Sequence of chain 1.A:
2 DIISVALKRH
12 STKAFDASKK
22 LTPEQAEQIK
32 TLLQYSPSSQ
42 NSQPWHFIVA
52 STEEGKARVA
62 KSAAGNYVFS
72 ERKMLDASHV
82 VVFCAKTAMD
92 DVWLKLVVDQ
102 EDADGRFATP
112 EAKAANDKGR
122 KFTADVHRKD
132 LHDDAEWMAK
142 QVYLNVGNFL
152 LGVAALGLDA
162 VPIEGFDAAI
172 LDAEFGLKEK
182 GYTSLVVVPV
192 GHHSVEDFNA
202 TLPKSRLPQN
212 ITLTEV

Sequence of chain 1.B:
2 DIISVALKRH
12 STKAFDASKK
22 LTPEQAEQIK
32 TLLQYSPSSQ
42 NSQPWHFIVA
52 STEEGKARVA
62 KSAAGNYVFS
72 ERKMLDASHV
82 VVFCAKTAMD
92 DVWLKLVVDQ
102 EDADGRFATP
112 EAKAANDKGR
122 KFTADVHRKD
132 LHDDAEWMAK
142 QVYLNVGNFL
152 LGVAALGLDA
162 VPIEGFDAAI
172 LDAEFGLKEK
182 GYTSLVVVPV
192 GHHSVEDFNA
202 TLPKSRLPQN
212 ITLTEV

This protein binds this small molecule.
Small molecule (SMILES): O=C(O)c1cccnc1

Binding-site contacts:
Ligand atom C4 contacts residue GLU165 of chain 1.A at 4.2 Å.
Ligand atom N contacts residue GLN41 of chain 1.B at 3.9 Å.
Ligand atom N contacts residue FMN1 of chain 1.C at 3.6 Å.
Ligand atom O1 contacts residue FMN1 of chain 1.C at 3.5 Å (h-bond).
Ligand atom C3 contacts residue FMN1 of chain 1.C at 3.4 Å.
Ligand atom C1 contacts residue FMN1 of chain 1.C at 3.6 Å.
Ligand atom C3 contacts residue SER40 of chain 1.B at 3.2 Å.
Ligand atom C4 contacts residue GLN41 of chain 1.B at 4.3 Å.
Ligand atom O1 contacts residue GLN41 of chain 1.B at 4.0 Å.
Ligand atom C5 contacts residue FMN1 of chain 1.C at 3.8 Å.
Ligand atom C4 contacts residue SER40 of chain 1.B at 3.4 Å.
Ligand atom C5 contacts residue GLN41 of chain 1.B at 4.3 Å.
Ligand atom C2 contacts residue GLN41 of chain 1.B at 3.5 Å.
Ligand atom C5 contacts residue THR124 of chain 1.B at 4.0 Å.
Ligand atom C4 contacts residue THR124 of chain 1.B at 4.2 Å.
Ligand atom C2 contacts residue FMN1 of chain 1.C at 3.5 Å.
Ligand atom C5 contacts residue GLY166 of chain 1.A at 4.1 Å.
Ligand atom O2 contacts residue FMN1 of chain 1.C at 2.5 Å (h-bond).
Ligand atom C4 contacts residue FMN1 of chain 1.C at 3.8 Å.
Ligand atom O2 contacts residue SER40 of chain 1.B at 3.9 Å.
Ligand atom C6 contacts residue FMN1 of chain 1.C at 3.4 Å.
Ligand atom O2 contacts residue GLN41 of chain 1.B at 2.8 Å (h-bond).
Ligand atom C6 contacts residue GLN41 of chain 1.B at 3.7 Å.
Ligand atom C3 contacts residue GLN41 of chain 1.B at 3.7 Å.
Ligand atom C1 contacts residue GLN41 of chain 1.B at 3.5 Å.
Ligand atom N contacts residue THR124 of chain 1.B at 4.3 Å.
Ligand atom C2 contacts residue SER40 of chain 1.B at 4.5 Å.
Ligand atom N contacts residue GLY166 of chain 1.A at 4.5 Å.